This small molecule binds to this protein.
Small molecule (SMILES): CC[C@H](C)[C@H](NC(=O)[C@H](CO)NC(=O)[C@H](CCCN=C(N)N)NC(=O)[C@@H](NC(=O)[C@@H]1CCCN1C(=O)[C@@H]1CCCN1C(=O)[C@H](C)N)C(C)C)C(=O)N[C@H](C=O)Cc1ccc(O)cc1

Sequence of chain 5.X:
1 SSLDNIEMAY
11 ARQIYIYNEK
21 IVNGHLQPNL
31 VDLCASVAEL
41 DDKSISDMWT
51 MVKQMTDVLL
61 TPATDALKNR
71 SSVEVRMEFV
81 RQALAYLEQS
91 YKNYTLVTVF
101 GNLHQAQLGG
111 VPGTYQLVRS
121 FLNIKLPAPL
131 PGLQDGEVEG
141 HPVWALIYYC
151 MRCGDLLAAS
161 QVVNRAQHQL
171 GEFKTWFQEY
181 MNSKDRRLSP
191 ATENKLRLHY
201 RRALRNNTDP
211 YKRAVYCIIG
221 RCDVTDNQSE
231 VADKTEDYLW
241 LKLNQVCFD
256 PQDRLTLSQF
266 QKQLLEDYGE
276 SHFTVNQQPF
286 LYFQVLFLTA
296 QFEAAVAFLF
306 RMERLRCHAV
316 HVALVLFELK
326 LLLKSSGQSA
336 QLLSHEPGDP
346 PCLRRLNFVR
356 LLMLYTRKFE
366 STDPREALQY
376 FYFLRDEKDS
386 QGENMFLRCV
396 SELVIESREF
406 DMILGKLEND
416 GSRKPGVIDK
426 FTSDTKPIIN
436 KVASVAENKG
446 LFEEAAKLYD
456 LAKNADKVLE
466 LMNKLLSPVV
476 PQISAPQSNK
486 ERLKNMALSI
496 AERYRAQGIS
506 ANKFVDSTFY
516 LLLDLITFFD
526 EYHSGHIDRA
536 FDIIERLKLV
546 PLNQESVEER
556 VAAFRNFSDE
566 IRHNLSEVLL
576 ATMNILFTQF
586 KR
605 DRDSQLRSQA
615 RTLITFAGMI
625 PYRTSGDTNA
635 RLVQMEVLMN

Binding-site contacts:
Ligand atom CG2 contacts residue PHE278 of chain 5.X at 3.7 Å (hydrophobic).
Ligand atom N contacts residue THR235 of chain 5.X at 3.5 Å (h-bond).
Ligand atom CD contacts residue HIS277 of chain 5.X at 3.9 Å.
Ligand atom CG1 contacts residue TYR94 of chain 5.X at 3.8 Å (hydrophobic).
Ligand atom N contacts residue THR235 of chain 5.X at 3.9 Å.
Ligand atom O contacts residue ASN281 of chain 5.X at 2.6 Å (h-bond).
Ligand atom C contacts residue THR235 of chain 5.X at 3.6 Å.
Ligand atom CA contacts residue ASN227 of chain 5.X at 3.7 Å.
Ligand atom CD1 contacts residue TYR91 of chain 5.X at 3.9 Å (hydrophobic).
Ligand atom O contacts residue LEU286 of chain 5.X at 3.2 Å.
Ligand atom CG contacts residue ASP233 of chain 5.X at 3.0 Å.
Ligand atom C contacts residue TYR94 of chain 5.X at 4.0 Å (hydrophobic).
Ligand atom O contacts residue ASN227 of chain 5.X at 3.6 Å.
Ligand atom C contacts residue THR235 of chain 5.X at 3.6 Å.
Ligand atom O contacts residue THR235 of chain 5.X at 3.0 Å (h-bond).
Ligand atom CD1 contacts residue TYR94 of chain 5.X at 3.5 Å (hydrophobic).
Ligand atom O contacts residue TYR94 of chain 5.X at 2.9 Å.
Ligand atom C contacts residue LEU286 of chain 5.X at 3.8 Å (hydrophobic).
Ligand atom CG contacts residue HIS277 of chain 5.X at 3.8 Å.
Ligand atom CG2 contacts residue LEU286 of chain 5.X at 3.7 Å (hydrophobic).
Ligand atom C contacts residue THR235 of chain 5.X at 3.6 Å.
Ligand atom CA contacts residue THR235 of chain 5.X at 3.6 Å.
Ligand atom N contacts residue TYR273 of chain 5.X at 3.9 Å.
Ligand atom CB contacts residue TYR238 of chain 5.X at 3.6 Å (hydrophobic).
Ligand atom CG2 contacts residue GLU236 of chain 5.X at 3.3 Å.
Ligand atom CD contacts residue TYR273 of chain 5.X at 3.3 Å (hydrophobic).
Ligand atom N contacts residue ASN227 of chain 5.X at 3.0 Å (h-bond).
Ligand atom CG contacts residue LYS234 of chain 5.X at 3.3 Å.
Ligand atom CG2 contacts residue ASN281 of chain 5.X at 3.6 Å.
Ligand atom C contacts residue ASN227 of chain 5.X at 3.5 Å.
Ligand atom CG contacts residue TYR273 of chain 5.X at 3.6 Å (hydrophobic).
Ligand atom O contacts residue HIS277 of chain 5.X at 3.4 Å.
Ligand atom CG1 contacts residue VAL280 of chain 5.X at 4.0 Å (hydrophobic).
Ligand atom CG2 contacts residue HIS277 of chain 5.X at 3.3 Å.
Ligand atom CB contacts residue LEU286 of chain 5.X at 3.9 Å (hydrophobic).
Ligand atom CB contacts residue HIS277 of chain 5.X at 3.7 Å.
Ligand atom O contacts residue LYS234 of chain 5.X at 3.6 Å.
Ligand atom O contacts residue THR235 of chain 5.X at 3.1 Å (h-bond).
Ligand atom C contacts residue ASN281 of chain 5.X at 3.8 Å.
Ligand atom CB contacts residue ASP233 of chain 5.X at 3.0 Å.